A protein and the small-molecule ligand that binds it are described below.
Small molecule (SMILES): N[C@](CC1c2ccccc2Oc2ccccc21)(C(=O)O)[C@H]1C[C@@H]1C(=O)O

Sequence of chain 1.B:
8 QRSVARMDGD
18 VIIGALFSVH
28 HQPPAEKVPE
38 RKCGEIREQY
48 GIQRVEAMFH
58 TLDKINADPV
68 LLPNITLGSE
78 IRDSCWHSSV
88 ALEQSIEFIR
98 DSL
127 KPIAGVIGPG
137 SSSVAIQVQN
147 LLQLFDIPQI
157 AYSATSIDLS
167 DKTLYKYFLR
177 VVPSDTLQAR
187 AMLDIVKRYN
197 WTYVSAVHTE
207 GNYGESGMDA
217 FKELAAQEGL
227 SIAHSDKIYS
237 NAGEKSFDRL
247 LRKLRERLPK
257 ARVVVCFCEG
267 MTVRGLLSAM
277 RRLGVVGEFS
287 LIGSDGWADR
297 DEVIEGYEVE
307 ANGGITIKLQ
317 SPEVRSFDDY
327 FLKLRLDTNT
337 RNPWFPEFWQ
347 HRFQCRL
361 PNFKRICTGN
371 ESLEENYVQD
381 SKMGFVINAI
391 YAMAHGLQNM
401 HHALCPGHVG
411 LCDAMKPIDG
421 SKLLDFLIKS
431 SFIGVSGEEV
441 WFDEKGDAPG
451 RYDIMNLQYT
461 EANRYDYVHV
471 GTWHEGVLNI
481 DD

Binding-site contacts:
Ligand atom OAE contacts residue SER138 of chain 1.B at 2.4 Å (h-bond).
Ligand atom NAA contacts residue SER159 of chain 1.B at 2.9 Å (h-bond).
Ligand atom CAQ contacts residue TYR47 of chain 1.B at 3.5 Å (hydrophobic).
Ligand atom OAE contacts residue THR161 of chain 1.B at 2.9 Å (h-bond).
Ligand atom OAE contacts residue ALA160 of chain 1.B at 3.3 Å.
Ligand atom OAC contacts residue SER138 of chain 1.B at 3.0 Å (h-bond).
Ligand atom CAF contacts residue ASN208 of chain 1.B at 3.8 Å.
Ligand atom CAI contacts residue GLY292 of chain 1.B at 3.7 Å.
Ligand atom CAG contacts residue GLY292 of chain 1.B at 3.8 Å.
Ligand atom CAU contacts residue TYR209 of chain 1.B at 3.9 Å (hydrophobic).
Ligand atom CAR contacts residue SER159 of chain 1.B at 3.8 Å.
Ligand atom CAJ contacts residue TYR209 of chain 1.B at 3.6 Å (hydrophobic).
Ligand atom CAH contacts residue SER162 of chain 1.B at 3.8 Å.
Ligand atom CAO contacts residue TRP83 of chain 1.B at 3.5 Å (hydrophobic).
Ligand atom CAT contacts residue TYR209 of chain 1.B at 3.7 Å (hydrophobic).
Ligand atom CAR contacts residue SER138 of chain 1.B at 3.3 Å.
Ligand atom CAZ contacts residue SER159 of chain 1.B at 3.5 Å.
Ligand atom CAL contacts residue SER138 of chain 1.B at 3.8 Å.
Ligand atom OAB contacts residue TRP83 of chain 1.B at 3.6 Å.
Ligand atom CAM contacts residue ASP291 of chain 1.B at 3.7 Å.
Ligand atom NAA contacts residue THR161 of chain 1.B at 3.0 Å (h-bond).
Ligand atom CAG contacts residue TYR209 of chain 1.B at 3.9 Å (hydrophobic).
Ligand atom CAS contacts residue TYR209 of chain 1.B at 3.8 Å (hydrophobic).
Ligand atom OAB contacts residue TYR47 of chain 1.B at 3.7 Å.
Ligand atom CAM contacts residue TYR209 of chain 1.B at 3.3 Å (hydrophobic).
Ligand atom CAW contacts residue THR161 of chain 1.B at 3.8 Å.
Ligand atom CAI contacts residue TYR209 of chain 1.B at 3.5 Å (hydrophobic).
Ligand atom CAO contacts residue SER137 of chain 1.B at 3.6 Å.
Ligand atom CAL contacts residue ASP181 of chain 1.B at 3.8 Å.
Ligand atom CAV contacts residue TYR209 of chain 1.B at 3.5 Å (hydrophobic).
Ligand atom CAH contacts residue SER138 of chain 1.B at 3.7 Å.
Ligand atom OAE contacts residue SER159 of chain 1.B at 3.4 Å (h-bond).
Ligand atom CAL contacts residue THR161 of chain 1.B at 3.6 Å.
Ligand atom OAD contacts residue TRP83 of chain 1.B at 3.9 Å.
Ligand atom OAD contacts residue TYR47 of chain 1.B at 2.7 Å (h-bond).
Ligand atom CAO contacts residue GLY136 of chain 1.B at 3.7 Å.
Ligand atom OAC contacts residue SER137 of chain 1.B at 3.6 Å.
Ligand atom CAY contacts residue SER159 of chain 1.B at 3.6 Å.
Ligand atom CAQ contacts residue TRP83 of chain 1.B at 3.6 Å (hydrophobic).
Ligand atom CAI contacts residue ASP291 of chain 1.B at 3.6 Å.